The protein below binds the small molecule below.
Small molecule (SMILES): NCCC[C@H](N)C(=O)O

Sequence of chain 1.G:
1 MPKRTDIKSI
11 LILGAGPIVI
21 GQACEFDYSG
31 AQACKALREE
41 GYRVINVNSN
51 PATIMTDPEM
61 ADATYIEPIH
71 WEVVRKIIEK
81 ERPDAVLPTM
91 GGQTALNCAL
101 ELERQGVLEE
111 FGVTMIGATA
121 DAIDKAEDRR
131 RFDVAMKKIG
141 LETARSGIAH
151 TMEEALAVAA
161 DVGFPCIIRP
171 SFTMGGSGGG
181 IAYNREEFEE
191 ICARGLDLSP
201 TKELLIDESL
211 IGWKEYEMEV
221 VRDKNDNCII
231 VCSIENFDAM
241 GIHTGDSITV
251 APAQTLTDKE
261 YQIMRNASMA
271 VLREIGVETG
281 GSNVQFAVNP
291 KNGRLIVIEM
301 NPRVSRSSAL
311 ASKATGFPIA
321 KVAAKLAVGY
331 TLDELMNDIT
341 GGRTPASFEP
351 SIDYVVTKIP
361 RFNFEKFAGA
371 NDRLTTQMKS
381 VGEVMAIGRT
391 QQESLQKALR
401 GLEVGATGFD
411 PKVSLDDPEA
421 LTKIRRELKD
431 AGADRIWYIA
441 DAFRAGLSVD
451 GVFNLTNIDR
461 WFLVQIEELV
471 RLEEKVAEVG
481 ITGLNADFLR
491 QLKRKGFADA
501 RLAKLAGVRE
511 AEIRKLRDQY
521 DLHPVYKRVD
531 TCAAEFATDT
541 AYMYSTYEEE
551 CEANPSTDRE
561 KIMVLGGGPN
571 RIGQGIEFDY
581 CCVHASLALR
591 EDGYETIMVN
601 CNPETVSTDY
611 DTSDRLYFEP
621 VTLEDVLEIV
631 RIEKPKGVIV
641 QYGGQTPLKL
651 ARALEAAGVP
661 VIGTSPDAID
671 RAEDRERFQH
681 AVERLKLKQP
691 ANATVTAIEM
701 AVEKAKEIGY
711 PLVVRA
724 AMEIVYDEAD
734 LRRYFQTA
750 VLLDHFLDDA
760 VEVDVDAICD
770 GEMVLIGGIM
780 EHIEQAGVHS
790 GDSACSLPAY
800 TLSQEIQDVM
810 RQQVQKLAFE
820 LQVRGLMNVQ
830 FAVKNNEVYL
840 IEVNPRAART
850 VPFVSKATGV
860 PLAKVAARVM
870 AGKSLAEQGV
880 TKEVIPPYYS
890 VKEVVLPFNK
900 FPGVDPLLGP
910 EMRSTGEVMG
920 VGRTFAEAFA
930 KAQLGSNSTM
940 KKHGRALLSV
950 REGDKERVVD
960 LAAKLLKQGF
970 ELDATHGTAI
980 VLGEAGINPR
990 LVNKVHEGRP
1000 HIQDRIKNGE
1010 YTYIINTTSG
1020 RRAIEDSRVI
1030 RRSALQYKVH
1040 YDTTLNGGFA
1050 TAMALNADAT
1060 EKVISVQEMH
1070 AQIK

Binding-site contacts:
Ligand atom C contacts residue THR1042 of chain 1.G at 3.5 Å.
Ligand atom CD contacts residue VAL893 of chain 1.G at 4.1 Å (hydrophobic).
Ligand atom CG contacts residue GLU783 of chain 1.G at 4.0 Å.
Ligand atom NE contacts residue ALA793 of chain 1.G at 3.8 Å.
Ligand atom CA contacts residue TYR1040 of chain 1.G at 3.7 Å (hydrophobic).
Ligand atom CB contacts residue ASP1041 of chain 1.G at 4.3 Å.
Ligand atom OXT contacts residue LEU907 of chain 1.G at 3.5 Å.
Ligand atom OXT contacts residue TYR1040 of chain 1.G at 4.0 Å.
Ligand atom N contacts residue ASP1041 of chain 1.G at 3.4 Å (salt-bridge).
Ligand atom C contacts residue ASP1041 of chain 1.G at 4.0 Å.
Ligand atom CB contacts residue LEU907 of chain 1.G at 4.3 Å (hydrophobic).
Ligand atom CD contacts residue LEU895 of chain 1.G at 4.3 Å (hydrophobic).
Ligand atom CB contacts residue GLU783 of chain 1.G at 3.8 Å.
Ligand atom CB contacts residue GLU892 of chain 1.G at 4.2 Å.
Ligand atom O contacts residue THR1043 of chain 1.G at 4.3 Å.
Ligand atom C contacts residue TYR1040 of chain 1.G at 3.9 Å (hydrophobic).
Ligand atom NE contacts residue GLU892 of chain 1.G at 2.4 Å (salt-bridge).
Ligand atom N contacts residue HIS1039 of chain 1.G at 3.9 Å.
Ligand atom N contacts residue TYR1040 of chain 1.G at 2.6 Å (h-bond).
Ligand atom O contacts residue GLU783 of chain 1.G at 4.4 Å.
Ligand atom CG contacts residue LEU907 of chain 1.G at 4.2 Å (hydrophobic).
Ligand atom CG contacts residue GLU892 of chain 1.G at 4.0 Å.
Ligand atom OXT contacts residue THR1042 of chain 1.G at 2.8 Å (h-bond).
Ligand atom CD contacts residue GLU783 of chain 1.G at 3.1 Å.
Ligand atom NE contacts residue SER792 of chain 1.G at 4.2 Å.
Ligand atom O contacts residue ASP1041 of chain 1.G at 3.3 Å.
Ligand atom NE contacts residue GLU783 of chain 1.G at 3.0 Å (salt-bridge).
Ligand atom C contacts residue LEU907 of chain 1.G at 3.6 Å (hydrophobic).
Ligand atom NE contacts residue ASP791 of chain 1.G at 2.9 Å (salt-bridge).
Ligand atom NE contacts residue VAL893 of chain 1.G at 3.7 Å.
Ligand atom CG contacts residue LEU895 of chain 1.G at 3.7 Å (hydrophobic).
Ligand atom CA contacts residue ASP1041 of chain 1.G at 4.3 Å.
Ligand atom CD contacts residue LEU907 of chain 1.G at 3.6 Å (hydrophobic).
Ligand atom CD contacts residue GLU892 of chain 1.G at 3.7 Å.
Ligand atom CG contacts residue ASP791 of chain 1.G at 4.4 Å.
Ligand atom O contacts residue LEU907 of chain 1.G at 3.9 Å.
Ligand atom O contacts residue TYR1040 of chain 1.G at 4.0 Å.
Ligand atom OXT contacts residue ASP1041 of chain 1.G at 4.5 Å.
Ligand atom CD contacts residue ASP791 of chain 1.G at 3.0 Å.
Ligand atom O contacts residue THR1042 of chain 1.G at 2.9 Å (h-bond).